Binding-site contacts:
Ligand atom O4 contacts residue FAD1 of chain 1.J at 3.3 Å.
Ligand atom C3 contacts residue HIS548 of chain 1.A at 3.5 Å.
Ligand atom O4 contacts residue VAL546 of chain 1.A at 2.5 Å (h-bond).
Ligand atom C1 contacts residue GLN448 of chain 1.A at 3.8 Å.
Ligand atom C1 contacts residue THR169 of chain 1.A at 3.7 Å.
Ligand atom C2 contacts residue THR169 of chain 1.A at 4.0 Å.
Ligand atom O1 contacts residue GLN448 of chain 1.A at 3.0 Å (h-bond).
Ligand atom F2 contacts residue THR169 of chain 1.A at 3.5 Å.
Ligand atom C3 contacts residue ASN593 of chain 1.A at 3.7 Å.
Ligand atom C1 contacts residue PHE474 of chain 1.A at 4.2 Å (hydrophobic).
Ligand atom C4 contacts residue HIS548 of chain 1.A at 3.6 Å.
Ligand atom O3 contacts residue ASN593 of chain 1.A at 2.7 Å (h-bond).
Ligand atom C5 contacts residue FAD1 of chain 1.J at 4.2 Å.
Ligand atom O1 contacts residue THR169 of chain 1.A at 4.2 Å.
Ligand atom O1 contacts residue PHE474 of chain 1.A at 4.0 Å.
Ligand atom C2 contacts residue FAD1 of chain 1.J at 3.7 Å.
Ligand atom C2 contacts residue GLN448 of chain 1.A at 3.5 Å.
Ligand atom O5 contacts residue ASP452 of chain 1.A at 4.0 Å.
Ligand atom C1 contacts residue ARG472 of chain 1.A at 4.1 Å.
Ligand atom O1 contacts residue ARG472 of chain 1.A at 3.1 Å.
Ligand atom F2 contacts residue GLN448 of chain 1.A at 2.9 Å.
Ligand atom O1 contacts residue HIS450 of chain 1.A at 3.5 Å.
Ligand atom C5 contacts residue VAL546 of chain 1.A at 4.0 Å (hydrophobic).
Ligand atom C4 contacts residue FAD1 of chain 1.J at 3.8 Å.
Ligand atom C6 contacts residue LEU545 of chain 1.A at 3.9 Å (hydrophobic).
Ligand atom O5 contacts residue ARG472 of chain 1.A at 4.0 Å.
Ligand atom O3 contacts residue FAD1 of chain 1.J at 3.1 Å.
Ligand atom F2 contacts residue FAD1 of chain 1.J at 2.9 Å.
Ligand atom C1 contacts residue ASP452 of chain 1.A at 3.8 Å.
Ligand atom F2 contacts residue ASN593 of chain 1.A at 3.2 Å.
Ligand atom C6 contacts residue VAL546 of chain 1.A at 3.5 Å (hydrophobic).
Ligand atom C2 contacts residue ASN593 of chain 1.A at 3.7 Å.
Ligand atom C4 contacts residue VAL546 of chain 1.A at 3.4 Å (hydrophobic).
Ligand atom O4 contacts residue HIS548 of chain 1.A at 3.2 Å (h-bond).
Ligand atom C3 contacts residue FAD1 of chain 1.J at 3.1 Å.
Ligand atom C2 contacts residue PHE474 of chain 1.A at 3.9 Å (hydrophobic).
Ligand atom F2 contacts residue ALA171 of chain 1.A at 4.0 Å.
Ligand atom O6 contacts residue LEU545 of chain 1.A at 4.1 Å.
Ligand atom O3 contacts residue HIS548 of chain 1.A at 2.4 Å (h-bond).
Ligand atom O1 contacts residue ASP452 of chain 1.A at 3.4 Å (salt-bridge).

Sequence of chain 1.A:
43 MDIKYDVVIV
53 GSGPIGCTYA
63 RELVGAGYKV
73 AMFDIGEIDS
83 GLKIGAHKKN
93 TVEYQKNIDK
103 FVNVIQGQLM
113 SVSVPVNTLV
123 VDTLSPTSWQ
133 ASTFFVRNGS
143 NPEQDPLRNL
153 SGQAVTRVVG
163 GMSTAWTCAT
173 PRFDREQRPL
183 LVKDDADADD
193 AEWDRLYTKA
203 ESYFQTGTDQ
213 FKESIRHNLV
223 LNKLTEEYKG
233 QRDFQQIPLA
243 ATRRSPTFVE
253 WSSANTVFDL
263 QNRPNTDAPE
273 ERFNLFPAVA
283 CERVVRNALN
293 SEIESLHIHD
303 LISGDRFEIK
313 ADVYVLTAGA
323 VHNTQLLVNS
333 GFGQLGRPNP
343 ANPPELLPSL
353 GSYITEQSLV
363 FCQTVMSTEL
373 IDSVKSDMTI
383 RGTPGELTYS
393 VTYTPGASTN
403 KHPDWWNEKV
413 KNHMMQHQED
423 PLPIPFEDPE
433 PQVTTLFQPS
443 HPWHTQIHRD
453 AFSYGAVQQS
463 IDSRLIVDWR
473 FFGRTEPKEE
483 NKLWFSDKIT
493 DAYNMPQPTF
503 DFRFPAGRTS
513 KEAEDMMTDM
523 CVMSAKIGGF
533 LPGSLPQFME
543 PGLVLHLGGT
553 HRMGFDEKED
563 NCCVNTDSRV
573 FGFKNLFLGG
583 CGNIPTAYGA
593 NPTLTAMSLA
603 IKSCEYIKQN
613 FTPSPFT

A protein and the small-molecule ligand that binds it are described below.
Small molecule (SMILES): OC[C@H]1O[C@@H](O)[C@H](F)[C@@H](O)[C@@H]1O